The protein below binds the small molecule below.
Small molecule (SMILES): COC1=C(OC)C(=O)C(C/C=C(\C)CC/C=C(\C)CC/C=C(\C)CC/C=C(\C)CC/C=C(\C)CC/C=C(\C)CC/C=C(\C)CC/C=C(\C)CC/C=C(\C)CCC=C(C)C)=C(C)C1=O

Binding-site contacts:
Ligand atom C15 contacts residue MET140 of chain 1.F at 3.5 Å (hydrophobic).
Ligand atom C5 contacts residue TYR302 of chain 1.F at 3.3 Å (hydrophobic).
Ligand atom C4M contacts residue HIS152 of chain 1.A at 3.3 Å.
Ligand atom C31 contacts residue MET38 of chain 1.A at 3.6 Å (hydrophobic).
Ligand atom C11 contacts residue PHE298 of chain 1.F at 3.6 Å (hydrophobic).
Ligand atom C3M contacts residue GLY158 of chain 1.F at 3.6 Å.
Ligand atom C4 contacts residue VAL161 of chain 1.F at 3.5 Å (hydrophobic).
Ligand atom O3 contacts residue GLY158 of chain 1.F at 3.5 Å.
Ligand atom C20 contacts residue PHE144 of chain 1.F at 3.5 Å (hydrophobic).
Ligand atom C2 contacts residue PRO294 of chain 1.F at 3.3 Å (hydrophobic).
Ligand atom C4M contacts residue TYR302 of chain 1.F at 3.5 Å (hydrophobic).
Ligand atom C1 contacts residue PRO294 of chain 1.F at 3.3 Å (hydrophobic).
Ligand atom O5 contacts residue LEU305 of chain 1.F at 3.4 Å.
Ligand atom C31 contacts residue TRP179 of chain 1.F at 3.6 Å (hydrophobic).
Ligand atom C33 contacts residue LEU34 of chain 1.A at 3.3 Å (hydrophobic).
Ligand atom C6 contacts residue PRO294 of chain 1.F at 3.6 Å (hydrophobic).
Ligand atom C17 contacts residue ILE162 of chain 1.F at 3.6 Å (hydrophobic).
Ligand atom C8 contacts residue ILE162 of chain 1.F at 3.4 Å (hydrophobic).
Ligand atom C4M contacts residue VAL161 of chain 1.F at 3.6 Å (hydrophobic).
Ligand atom C26 contacts residue LEU197 of chain 1.F at 3.6 Å (hydrophobic).
Ligand atom C24 contacts residue LEU180 of chain 1.F at 3.5 Å (hydrophobic).
Ligand atom C12 contacts residue PHE298 of chain 1.F at 3.5 Å (hydrophobic).
Ligand atom O4 contacts residue TYR302 of chain 1.F at 3.2 Å.
Ligand atom C1 contacts residue ILE162 of chain 1.F at 3.5 Å (hydrophobic).
Ligand atom C1M contacts residue PRO294 of chain 1.F at 3.5 Å (hydrophobic).
Ligand atom O5 contacts residue TYR302 of chain 1.F at 3.1 Å.
Ligand atom C1M contacts residue PHE298 of chain 1.F at 3.5 Å (hydrophobic).
Ligand atom C35 contacts residue ILE63 of chain 1.B at 3.5 Å (hydrophobic).
Ligand atom C5 contacts residue ILE162 of chain 1.F at 3.6 Å (hydrophobic).
Ligand atom C25 contacts residue LEU180 of chain 1.F at 3.6 Å (hydrophobic).
Ligand atom C4M contacts residue ILE292 of chain 1.F at 3.5 Å (hydrophobic).
Ligand atom O4 contacts residue VAL161 of chain 1.F at 3.2 Å.
Ligand atom C3 contacts residue PRO294 of chain 1.F at 3.6 Å (hydrophobic).
Ligand atom O4 contacts residue HIS152 of chain 1.A at 3.2 Å (h-bond).
Ligand atom C27 contacts residue LEU197 of chain 1.F at 3.6 Å (hydrophobic).
Ligand atom C22 contacts residue LEU180 of chain 1.F at 3.6 Å (hydrophobic).
Ligand atom C15 contacts residue ALA141 of chain 1.F at 3.4 Å (hydrophobic).
Ligand atom C10 contacts residue PHE298 of chain 1.F at 3.4 Å (hydrophobic).
Ligand atom C6 contacts residue ILE162 of chain 1.F at 3.3 Å (hydrophobic).
Ligand atom C23 contacts residue LEU197 of chain 1.F at 3.6 Å (hydrophobic).

Sequence of chain 1.B:
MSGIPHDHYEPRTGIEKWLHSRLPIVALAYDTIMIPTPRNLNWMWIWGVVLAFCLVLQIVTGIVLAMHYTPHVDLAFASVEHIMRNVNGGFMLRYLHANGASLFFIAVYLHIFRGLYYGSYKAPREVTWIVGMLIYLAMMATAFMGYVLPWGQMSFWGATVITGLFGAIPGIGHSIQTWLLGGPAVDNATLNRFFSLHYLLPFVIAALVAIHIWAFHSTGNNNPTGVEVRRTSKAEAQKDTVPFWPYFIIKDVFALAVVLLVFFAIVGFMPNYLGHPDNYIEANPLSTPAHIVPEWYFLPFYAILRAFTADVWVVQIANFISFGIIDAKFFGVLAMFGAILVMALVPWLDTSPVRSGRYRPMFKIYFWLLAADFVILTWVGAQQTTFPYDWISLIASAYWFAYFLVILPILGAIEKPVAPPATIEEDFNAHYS

Sequence of chain 1.A:
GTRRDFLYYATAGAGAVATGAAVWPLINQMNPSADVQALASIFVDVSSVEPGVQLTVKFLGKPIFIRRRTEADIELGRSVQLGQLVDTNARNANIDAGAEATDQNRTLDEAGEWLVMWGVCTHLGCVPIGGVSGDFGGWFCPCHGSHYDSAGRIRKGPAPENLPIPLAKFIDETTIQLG

Sequence of chain 1.F:
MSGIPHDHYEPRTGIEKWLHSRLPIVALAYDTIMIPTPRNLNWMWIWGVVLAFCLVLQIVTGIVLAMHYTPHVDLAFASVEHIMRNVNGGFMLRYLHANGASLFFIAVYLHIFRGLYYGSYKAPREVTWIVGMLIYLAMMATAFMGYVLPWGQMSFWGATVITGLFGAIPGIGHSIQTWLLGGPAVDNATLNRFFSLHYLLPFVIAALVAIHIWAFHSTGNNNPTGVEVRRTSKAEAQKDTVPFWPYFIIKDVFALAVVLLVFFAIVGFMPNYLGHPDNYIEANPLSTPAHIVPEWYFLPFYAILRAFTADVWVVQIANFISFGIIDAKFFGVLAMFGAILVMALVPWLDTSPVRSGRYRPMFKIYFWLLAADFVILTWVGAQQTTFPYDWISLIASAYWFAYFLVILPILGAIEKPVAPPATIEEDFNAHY